The small molecule below binds the protein below.
Small molecule (SMILES): O=[N+]([O-])c1ccc(O)cc1

Sequence of chain 1.A:
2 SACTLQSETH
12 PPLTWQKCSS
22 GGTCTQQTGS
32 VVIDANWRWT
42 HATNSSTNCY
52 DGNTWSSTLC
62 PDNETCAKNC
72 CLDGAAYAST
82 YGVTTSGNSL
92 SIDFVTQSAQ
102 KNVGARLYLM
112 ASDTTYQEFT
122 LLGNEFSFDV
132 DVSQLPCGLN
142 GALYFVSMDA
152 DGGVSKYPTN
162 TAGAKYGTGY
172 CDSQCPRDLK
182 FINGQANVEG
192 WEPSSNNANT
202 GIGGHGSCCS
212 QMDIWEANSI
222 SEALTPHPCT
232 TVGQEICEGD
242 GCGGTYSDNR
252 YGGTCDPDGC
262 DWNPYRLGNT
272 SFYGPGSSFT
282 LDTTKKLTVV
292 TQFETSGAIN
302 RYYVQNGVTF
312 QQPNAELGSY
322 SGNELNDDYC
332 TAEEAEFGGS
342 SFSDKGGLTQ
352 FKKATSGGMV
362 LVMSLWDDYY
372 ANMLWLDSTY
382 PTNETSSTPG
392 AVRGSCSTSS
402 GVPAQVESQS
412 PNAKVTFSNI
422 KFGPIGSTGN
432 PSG

Binding-site contacts:
Ligand atom C1 contacts residue GLY308 of chain 1.A at 4.0 Å.
Ligand atom N1 contacts residue ASN307 of chain 1.A at 3.4 Å.
Ligand atom C4 contacts residue BGC1 of chain 1.B at 2.6 Å.
Ligand atom C6 contacts residue ASN307 of chain 1.A at 3.8 Å.
Ligand atom OH contacts residue ASN307 of chain 1.A at 3.2 Å (h-bond).
Ligand atom C2 contacts residue ASN307 of chain 1.A at 3.4 Å.
Ligand atom O2 contacts residue ASN307 of chain 1.A at 3.7 Å.
Ligand atom C3 contacts residue ASN307 of chain 1.A at 3.1 Å.
Ligand atom C3 contacts residue BGC1 of chain 1.B at 2.9 Å.
Ligand atom C2 contacts residue BGC1 of chain 1.B at 4.3 Å.
Ligand atom O2 contacts residue GLY308 of chain 1.A at 3.4 Å (h-bond).
Ligand atom O3 contacts residue GLY308 of chain 1.A at 4.0 Å.
Ligand atom N1 contacts residue GLY308 of chain 1.A at 3.6 Å (h-bond).
Ligand atom C5 contacts residue BGC1 of chain 1.B at 3.8 Å.
Ligand atom C4 contacts residue ASN307 of chain 1.A at 3.1 Å.
Ligand atom C2 contacts residue GLY308 of chain 1.A at 4.3 Å.
Ligand atom OH contacts residue BGC1 of chain 1.B at 1.6 Å.
Ligand atom C5 contacts residue ASN307 of chain 1.A at 3.8 Å.
Ligand atom O3 contacts residue ASN307 of chain 1.A at 3.7 Å.
Ligand atom C1 contacts residue ASN307 of chain 1.A at 3.4 Å.